Binding-site contacts:
Ligand atom O3 contacts residue V751 of chain 1.FL at 4.4 Å.
Ligand atom C2 contacts residue V751 of chain 1.FL at 2.5 Å.
Ligand atom N2 contacts residue V751 of chain 1.FL at 2.8 Å (h-bond).
Ligand atom O7 contacts residue V751 of chain 1.FL at 3.4 Å.
Ligand atom C7 contacts residue V751 of chain 1.FL at 3.3 Å.
Ligand atom C5 contacts residue V751 of chain 1.FL at 3.0 Å.
Ligand atom C6 contacts residue V751 of chain 1.FL at 3.5 Å.
Ligand atom O5 contacts residue V751 of chain 1.FL at 2.3 Å (h-bond).
Ligand atom C4 contacts residue V751 of chain 1.FL at 3.7 Å.
Ligand atom C3 contacts residue V751 of chain 1.FL at 3.1 Å.
Ligand atom C8 contacts residue V751 of chain 1.FL at 3.3 Å.
Ligand atom C1 contacts residue V751 of chain 1.FL at 1.4 Å.

This protein binds this small molecule.
Small molecule (SMILES): CC(=O)N[C@@H]1[C@@H](O)[C@H](O)[C@@H](CO)O[C@@H]1O